Sequence of chain 1.D:
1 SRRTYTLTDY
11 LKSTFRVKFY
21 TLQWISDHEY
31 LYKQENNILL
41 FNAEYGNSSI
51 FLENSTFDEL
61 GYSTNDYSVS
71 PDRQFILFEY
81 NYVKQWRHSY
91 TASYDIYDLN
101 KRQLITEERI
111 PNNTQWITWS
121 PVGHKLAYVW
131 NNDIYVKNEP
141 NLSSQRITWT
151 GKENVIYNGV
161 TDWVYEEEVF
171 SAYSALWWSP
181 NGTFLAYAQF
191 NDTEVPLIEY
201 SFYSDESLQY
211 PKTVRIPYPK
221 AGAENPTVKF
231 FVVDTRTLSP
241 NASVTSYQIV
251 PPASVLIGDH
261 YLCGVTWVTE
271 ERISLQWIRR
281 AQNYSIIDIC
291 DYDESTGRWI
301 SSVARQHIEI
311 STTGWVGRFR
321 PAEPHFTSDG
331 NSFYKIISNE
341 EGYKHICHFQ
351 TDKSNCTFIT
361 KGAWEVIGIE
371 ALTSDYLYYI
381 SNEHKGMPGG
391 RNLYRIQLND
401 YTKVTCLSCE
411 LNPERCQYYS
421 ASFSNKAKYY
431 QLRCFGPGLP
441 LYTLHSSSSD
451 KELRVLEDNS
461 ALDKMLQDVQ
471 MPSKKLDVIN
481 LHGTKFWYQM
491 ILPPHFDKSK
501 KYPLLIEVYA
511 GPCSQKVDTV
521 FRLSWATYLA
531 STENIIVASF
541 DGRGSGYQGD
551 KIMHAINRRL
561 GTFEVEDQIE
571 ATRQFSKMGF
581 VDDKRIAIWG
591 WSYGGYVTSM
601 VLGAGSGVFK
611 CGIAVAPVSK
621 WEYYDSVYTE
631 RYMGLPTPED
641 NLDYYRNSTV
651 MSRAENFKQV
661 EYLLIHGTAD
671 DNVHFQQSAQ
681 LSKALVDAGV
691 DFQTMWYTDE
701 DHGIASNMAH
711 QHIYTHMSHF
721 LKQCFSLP

Sequence of chain 1.B:
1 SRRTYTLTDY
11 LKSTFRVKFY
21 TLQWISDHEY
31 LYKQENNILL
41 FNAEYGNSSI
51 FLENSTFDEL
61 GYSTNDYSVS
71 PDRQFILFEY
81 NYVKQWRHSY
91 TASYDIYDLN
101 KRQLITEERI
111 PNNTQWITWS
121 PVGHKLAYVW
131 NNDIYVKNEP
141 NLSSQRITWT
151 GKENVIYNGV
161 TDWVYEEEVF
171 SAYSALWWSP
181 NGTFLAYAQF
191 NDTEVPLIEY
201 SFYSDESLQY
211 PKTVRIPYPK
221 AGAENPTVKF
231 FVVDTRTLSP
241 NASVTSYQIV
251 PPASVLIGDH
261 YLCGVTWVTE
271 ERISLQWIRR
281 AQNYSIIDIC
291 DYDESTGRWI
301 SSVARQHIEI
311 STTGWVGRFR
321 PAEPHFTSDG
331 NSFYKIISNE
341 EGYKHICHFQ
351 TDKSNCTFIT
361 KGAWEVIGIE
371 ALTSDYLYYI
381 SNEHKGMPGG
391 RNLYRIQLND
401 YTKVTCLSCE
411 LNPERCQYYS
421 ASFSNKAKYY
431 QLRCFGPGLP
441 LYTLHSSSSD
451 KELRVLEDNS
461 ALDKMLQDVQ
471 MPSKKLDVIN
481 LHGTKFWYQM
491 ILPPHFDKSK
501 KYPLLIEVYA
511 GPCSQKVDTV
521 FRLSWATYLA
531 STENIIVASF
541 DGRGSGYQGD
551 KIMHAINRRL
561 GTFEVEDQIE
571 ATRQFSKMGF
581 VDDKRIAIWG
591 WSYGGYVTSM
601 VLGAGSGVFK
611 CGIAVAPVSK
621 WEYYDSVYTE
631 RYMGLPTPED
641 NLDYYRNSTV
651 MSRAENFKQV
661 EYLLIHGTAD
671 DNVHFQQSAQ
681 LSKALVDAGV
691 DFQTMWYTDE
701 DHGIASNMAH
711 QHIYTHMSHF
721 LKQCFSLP

Binding-site contacts:
Ligand atom C3 contacts residue ASN241 of chain 1.B at 3.8 Å.
Ligand atom C1 contacts residue VAL250 of chain 1.D at 4.3 Å (hydrophobic).
Ligand atom O6 contacts residue VAL250 of chain 1.D at 4.0 Å.
Ligand atom C8 contacts residue PRO240 of chain 1.B at 3.7 Å (hydrophobic).
Ligand atom C1 contacts residue ASN241 of chain 1.B at 1.4 Å.
Ligand atom O4 contacts residue LEU256 of chain 1.D at 3.6 Å.
Ligand atom O5 contacts residue ASN241 of chain 1.B at 2.4 Å (h-bond).
Ligand atom C5 contacts residue ASN241 of chain 1.B at 3.7 Å.
Ligand atom O7 contacts residue ASN241 of chain 1.B at 3.4 Å (h-bond).
Ligand atom C2 contacts residue VAL250 of chain 1.D at 4.3 Å (hydrophobic).
Ligand atom C4 contacts residue LEU256 of chain 1.D at 3.9 Å (hydrophobic).
Ligand atom C2 contacts residue ASN241 of chain 1.B at 2.4 Å.
Ligand atom N2 contacts residue ASN241 of chain 1.B at 2.9 Å (h-bond).
Ligand atom O6 contacts residue ASN241 of chain 1.B at 3.4 Å (h-bond).
Ligand atom C5 contacts residue VAL250 of chain 1.D at 4.1 Å (hydrophobic).
Ligand atom C6 contacts residue VAL250 of chain 1.D at 4.0 Å (hydrophobic).
Ligand atom C7 contacts residue ASN241 of chain 1.B at 3.0 Å.
Ligand atom C4 contacts residue ASN241 of chain 1.B at 4.2 Å.
Ligand atom C8 contacts residue ARG298 of chain 1.D at 3.8 Å.
Ligand atom C8 contacts residue ASN241 of chain 1.B at 3.7 Å.
Ligand atom O5 contacts residue VAL250 of chain 1.D at 3.5 Å.
Ligand atom C7 contacts residue TYR247 of chain 1.D at 4.1 Å (hydrophobic).
Ligand atom C8 contacts residue TYR247 of chain 1.D at 3.9 Å (hydrophobic).
Ligand atom C6 contacts residue ASN241 of chain 1.B at 4.1 Å.
Ligand atom O7 contacts residue TYR247 of chain 1.D at 3.5 Å (h-bond).
Ligand atom C4 contacts residue VAL250 of chain 1.D at 4.3 Å (hydrophobic).

A protein and the small-molecule ligand that binds it are described below.
Small molecule (SMILES): CC(=O)N[C@@H]1[C@@H](O)[C@H](O)[C@@H](CO)O[C@H]1O